Sequence of chain 2.C:
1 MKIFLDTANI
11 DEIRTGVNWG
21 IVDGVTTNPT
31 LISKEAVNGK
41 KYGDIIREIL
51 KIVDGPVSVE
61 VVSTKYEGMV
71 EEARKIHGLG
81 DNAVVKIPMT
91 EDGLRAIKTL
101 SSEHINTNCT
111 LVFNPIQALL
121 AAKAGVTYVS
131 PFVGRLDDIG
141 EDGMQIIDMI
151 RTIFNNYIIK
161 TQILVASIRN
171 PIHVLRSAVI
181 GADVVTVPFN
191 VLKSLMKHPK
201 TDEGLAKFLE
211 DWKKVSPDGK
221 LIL

Sequence of chain 2.B:
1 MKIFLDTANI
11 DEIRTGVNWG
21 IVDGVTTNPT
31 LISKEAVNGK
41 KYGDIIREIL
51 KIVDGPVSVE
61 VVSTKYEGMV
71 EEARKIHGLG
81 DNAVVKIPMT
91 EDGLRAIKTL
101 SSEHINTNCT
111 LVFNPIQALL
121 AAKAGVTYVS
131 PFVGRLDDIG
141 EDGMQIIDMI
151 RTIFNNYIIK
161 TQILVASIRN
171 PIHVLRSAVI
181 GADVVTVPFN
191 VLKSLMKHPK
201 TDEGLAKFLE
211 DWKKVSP

This protein binds this small molecule.
Small molecule (SMILES): O=C[C@H](O)[C@H](O)COP(=O)(O)O

Binding-site contacts:
Ligand atom O3P contacts residue SER167 of chain 2.B at 3.5 Å (h-bond).
Ligand atom O1P contacts residue ARG169 of chain 2.B at 3.6 Å.
Ligand atom O1 contacts residue ASP6 of chain 2.B at 4.1 Å.
Ligand atom O1 contacts residue ALA166 of chain 2.B at 3.5 Å.
Ligand atom C1 contacts residue LYS86 of chain 2.B at 3.2 Å.
Ligand atom O2 contacts residue LYS86 of chain 2.B at 3.6 Å.
Ligand atom P contacts residue SER167 of chain 2.B at 3.6 Å.
Ligand atom C4 contacts residue ASN28 of chain 2.B at 4.2 Å.
Ligand atom O4 contacts residue SER167 of chain 2.B at 3.6 Å.
Ligand atom P contacts residue ARG135 of chain 2.B at 4.0 Å.
Ligand atom C2 contacts residue ASN28 of chain 2.B at 3.8 Å.
Ligand atom C2 contacts residue PHE132 of chain 2.B at 3.2 Å (hydrophobic).
Ligand atom C4 contacts residue ARG135 of chain 2.B at 4.1 Å.
Ligand atom C2 contacts residue ALA166 of chain 2.B at 4.1 Å (hydrophobic).
Ligand atom C4 contacts residue SER167 of chain 2.B at 3.9 Å.
Ligand atom O2 contacts residue PHE208 of chain 2.C at 4.0 Å.
Ligand atom O3P contacts residue ARG169 of chain 2.B at 3.1 Å (salt-bridge).
Ligand atom C3 contacts residue ASN28 of chain 2.B at 3.9 Å.
Ligand atom C3 contacts residue ASP6 of chain 2.B at 3.1 Å.
Ligand atom O4 contacts residue ASP6 of chain 2.B at 3.9 Å.
Ligand atom C2 contacts residue ASP6 of chain 2.B at 4.2 Å.
Ligand atom O1 contacts residue THR26 of chain 2.B at 4.2 Å.
Ligand atom O1 contacts residue LYS86 of chain 2.B at 2.8 Å (salt-bridge).
Ligand atom O2 contacts residue PHE132 of chain 2.B at 3.3 Å.
Ligand atom O1P contacts residue ARG135 of chain 2.B at 2.7 Å (salt-bridge).
Ligand atom C1 contacts residue ASP6 of chain 2.B at 3.3 Å.
Ligand atom O1P contacts residue SER167 of chain 2.B at 2.7 Å (h-bond).
Ligand atom O3 contacts residue SER167 of chain 2.B at 2.8 Å (h-bond).
Ligand atom O2P contacts residue ARG135 of chain 2.B at 3.6 Å (salt-bridge).
Ligand atom P contacts residue ARG169 of chain 2.B at 4.2 Å.
Ligand atom C2 contacts residue LYS86 of chain 2.B at 4.0 Å.
Ligand atom O1 contacts residue THR186 of chain 2.B at 4.2 Å.
Ligand atom O3 contacts residue ALA166 of chain 2.B at 3.7 Å.
Ligand atom C3 contacts residue PHE132 of chain 2.B at 4.2 Å (hydrophobic).
Ligand atom C1 contacts residue ALA166 of chain 2.B at 3.7 Å (hydrophobic).
Ligand atom C4 contacts residue ASP6 of chain 2.B at 4.1 Å.
Ligand atom O3 contacts residue ASP6 of chain 2.B at 2.6 Å (salt-bridge).
Ligand atom O2 contacts residue ASN28 of chain 2.B at 2.7 Å (h-bond).
Ligand atom C3 contacts residue SER167 of chain 2.B at 3.9 Å.
Ligand atom C4 contacts residue PHE132 of chain 2.B at 3.7 Å (hydrophobic).